Sequence of chain 1.A:
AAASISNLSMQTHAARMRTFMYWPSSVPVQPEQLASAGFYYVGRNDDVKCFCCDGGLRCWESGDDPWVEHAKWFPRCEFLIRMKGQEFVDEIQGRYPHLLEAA

Binding-site contacts:
Ligand atom N3 contacts residue LEU57 of chain 1.A at 3.7 Å.
Ligand atom CD3 contacts residue TRP73 of chain 1.A at 3.6 Å (hydrophobic).
Ligand atom CB1 contacts residue GLU69 of chain 1.A at 3.7 Å.
Ligand atom CA6 contacts residue PO41 of chain 1.D at 3.6 Å.
Ligand atom C7 contacts residue ARG58 of chain 1.A at 3.6 Å.
Ligand atom CA1 contacts residue GLU69 of chain 1.A at 3.7 Å.
Ligand atom CZ3 contacts residue GLY56 of chain 1.A at 3.6 Å.
Ligand atom O7 contacts residue ARG58 of chain 1.A at 3.0 Å (salt-bridge).
Ligand atom CA1 contacts residue ARG58 of chain 1.A at 3.3 Å.
Ligand atom F contacts residue LYS49 of chain 1.A at 3.5 Å.
Ligand atom CE3 contacts residue ARG58 of chain 1.A at 3.7 Å.
Ligand atom O1 contacts residue TRP73 of chain 1.A at 3.0 Å (h-bond).
Ligand atom CB1 contacts residue ASP64 of chain 1.A at 3.6 Å.
Ligand atom CH2 contacts residue ARG58 of chain 1.A at 3.7 Å.
Ligand atom CG4 contacts residue ARG58 of chain 1.A at 3.7 Å.
Ligand atom CE3 contacts residue GLY56 of chain 1.A at 3.4 Å.
Ligand atom CA3 contacts residue GLY56 of chain 1.A at 3.1 Å.
Ligand atom N2 contacts residue ARG58 of chain 1.A at 2.9 Å (salt-bridge).
Ligand atom F contacts residue ARG44 of chain 1.A at 3.2 Å.
Ligand atom N6 contacts residue PO41 of chain 1.D at 2.9 Å (h-bond).
Ligand atom CA1 contacts residue CYS59 of chain 1.A at 3.5 Å (hydrophobic).
Ligand atom C0 contacts residue ASP64 of chain 1.A at 3.2 Å.
Ligand atom O2 contacts residue ARG58 of chain 1.A at 2.8 Å (salt-bridge).
Ligand atom CB6 contacts residue PO41 of chain 1.D at 3.7 Å.
Ligand atom CD2 contacts residue ARG58 of chain 1.A at 3.7 Å.
Ligand atom N1 contacts residue ASP64 of chain 1.A at 2.6 Å (salt-bridge).
Ligand atom C5 contacts residue ARG44 of chain 1.A at 3.5 Å.
Ligand atom C2 contacts residue LEU57 of chain 1.A at 3.6 Å (hydrophobic).
Ligand atom O2 contacts residue LEU57 of chain 1.A at 3.5 Å.
Ligand atom O1 contacts residue GLU69 of chain 1.A at 3.2 Å (salt-bridge).
Ligand atom C1 contacts residue ARG58 of chain 1.A at 3.5 Å.
Ligand atom CB3 contacts residue GLY56 of chain 1.A at 3.2 Å.
Ligand atom CB1 contacts residue TRP60 of chain 1.A at 3.7 Å (hydrophobic).
Ligand atom C5 contacts residue PO41 of chain 1.D at 3.2 Å.
Ligand atom CZ2 contacts residue ARG58 of chain 1.A at 3.7 Å.
Ligand atom CB1 contacts residue ARG58 of chain 1.A at 3.5 Å.
Ligand atom N1 contacts residue GLU69 of chain 1.A at 3.0 Å (salt-bridge).
Ligand atom CZ3 contacts residue LEU57 of chain 1.A at 3.5 Å (hydrophobic).
Ligand atom CA1 contacts residue ASP64 of chain 1.A at 3.5 Å.
Ligand atom CE3 contacts residue LEU57 of chain 1.A at 3.5 Å (hydrophobic).

The small molecule below binds the protein below.
Small molecule (SMILES): CC[C@H](NC(=O)[C@H](C)NC)C(=O)N1C[C@@H](O)C[C@H]1Cc1c(-c2[nH]c3cc(F)ccc3c2C[C@@H]2C[C@H](O)CN2C(=O)[C@@H](CC)NC(=O)[C@H](C)NC)[nH]c2cc(F)ccc12